Binding-site contacts:
Ligand atom C2' contacts residue ASP152 of chain 1.D at 3.8 Å.
Ligand atom O3C contacts residue HIS37 of chain 1.D at 3.1 Å (h-bond).
Ligand atom O1C contacts residue MG1 of chain 1.BA at 2.1 Å.
Ligand atom N2 contacts residue PHE241 of chain 1.D at 3.8 Å.
Ligand atom O3' contacts residue ARG41 of chain 1.D at 3.8 Å.
Ligand atom O3A contacts residue MG1 of chain 1.BA at 3.9 Å.
Ligand atom O3A contacts residue ARG41 of chain 1.D at 3.4 Å (salt-bridge).
Ligand atom O2A contacts residue TYR248 of chain 1.D at 3.6 Å.
Ligand atom O4' contacts residue VAL243 of chain 1.D at 3.8 Å.
Ligand atom C5 contacts residue TYR248 of chain 1.D at 3.5 Å (hydrophobic).
Ligand atom PC contacts residue HIS37 of chain 1.D at 3.8 Å.
Ligand atom N1 contacts residue TYR248 of chain 1.D at 3.6 Å.
Ligand atom C2 contacts residue TYR248 of chain 1.D at 3.7 Å (hydrophobic).
Ligand atom N2 contacts residue GLU250 of chain 1.D at 3.1 Å (salt-bridge).
Ligand atom O1A contacts residue TYR248 of chain 1.D at 2.9 Å (h-bond).
Ligand atom PA contacts residue TYR248 of chain 1.D at 3.6 Å.
Ligand atom PB contacts residue MG1 of chain 1.BA at 3.7 Å.
Ligand atom C6 contacts residue TYR248 of chain 1.D at 3.6 Å (hydrophobic).
Ligand atom C6 contacts residue GLU250 of chain 1.D at 3.8 Å.
Ligand atom CM7 contacts residue SAH1 of chain 1.Z at 3.5 Å.
Ligand atom O2B contacts residue ARG70 of chain 1.D at 2.7 Å (salt-bridge).
Ligand atom O3C contacts residue ARG41 of chain 1.D at 3.1 Å (salt-bridge).
Ligand atom O3B contacts residue ARG70 of chain 1.D at 3.7 Å.
Ligand atom O1C contacts residue HIS37 of chain 1.D at 3.4 Å (h-bond).
Ligand atom N1 contacts residue TYR154 of chain 1.D at 3.5 Å.
Ligand atom O2' contacts residue TYR285 of chain 1.D at 3.0 Å (h-bond).
Ligand atom C6 contacts residue TYR154 of chain 1.D at 3.8 Å (hydrophobic).
Ligand atom N1 contacts residue GLU250 of chain 1.D at 2.8 Å (salt-bridge).
Ligand atom O2' contacts residue ASP152 of chain 1.D at 3.8 Å.
Ligand atom C4 contacts residue TYR248 of chain 1.D at 3.6 Å (hydrophobic).
Ligand atom O2A contacts residue ARG92 of chain 1.D at 3.2 Å (salt-bridge).
Ligand atom C2 contacts residue GLU250 of chain 1.D at 3.4 Å.
Ligand atom CM7 contacts residue TYR248 of chain 1.D at 3.8 Å (hydrophobic).
Ligand atom N3 contacts residue TYR248 of chain 1.D at 3.7 Å.
Ligand atom N7 contacts residue TYR248 of chain 1.D at 3.7 Å.
Ligand atom C2 contacts residue TYR154 of chain 1.D at 3.6 Å (hydrophobic).
Ligand atom O3B contacts residue ARG41 of chain 1.D at 3.7 Å.
Ligand atom O2' contacts residue ALA40 of chain 1.D at 3.8 Å.
Ligand atom O1B contacts residue MG1 of chain 1.BA at 2.8 Å.
Ligand atom PC contacts residue MG1 of chain 1.BA at 3.6 Å.

Sequence of chain 1.D:
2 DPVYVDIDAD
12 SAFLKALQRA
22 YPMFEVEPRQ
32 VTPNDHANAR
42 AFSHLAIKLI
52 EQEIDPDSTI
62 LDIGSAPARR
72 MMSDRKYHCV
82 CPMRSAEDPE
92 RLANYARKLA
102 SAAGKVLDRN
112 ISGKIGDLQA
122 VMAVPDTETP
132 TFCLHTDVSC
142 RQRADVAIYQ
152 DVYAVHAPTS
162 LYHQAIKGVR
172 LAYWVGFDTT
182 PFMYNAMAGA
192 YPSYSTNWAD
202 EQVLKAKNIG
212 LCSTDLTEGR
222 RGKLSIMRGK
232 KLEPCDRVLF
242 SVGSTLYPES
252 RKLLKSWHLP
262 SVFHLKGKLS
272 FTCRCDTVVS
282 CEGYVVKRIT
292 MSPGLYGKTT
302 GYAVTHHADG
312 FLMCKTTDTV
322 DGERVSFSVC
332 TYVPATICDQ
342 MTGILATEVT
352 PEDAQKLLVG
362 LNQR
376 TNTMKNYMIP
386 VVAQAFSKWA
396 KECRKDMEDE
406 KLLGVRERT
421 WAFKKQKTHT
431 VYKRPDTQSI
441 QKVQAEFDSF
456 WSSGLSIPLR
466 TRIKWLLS

A small-molecule ligand and the protein it binds are described below.
Small molecule (SMILES): C[n+]1cn([C@@H]2O[C@H](CO[P](=O)(O)O[P](=O)(O)OP(=O)(O)O)[C@@H](O)[C@H]2O)c2nc(N)[nH]c(=O)c21

Sequence of chain 1.E:
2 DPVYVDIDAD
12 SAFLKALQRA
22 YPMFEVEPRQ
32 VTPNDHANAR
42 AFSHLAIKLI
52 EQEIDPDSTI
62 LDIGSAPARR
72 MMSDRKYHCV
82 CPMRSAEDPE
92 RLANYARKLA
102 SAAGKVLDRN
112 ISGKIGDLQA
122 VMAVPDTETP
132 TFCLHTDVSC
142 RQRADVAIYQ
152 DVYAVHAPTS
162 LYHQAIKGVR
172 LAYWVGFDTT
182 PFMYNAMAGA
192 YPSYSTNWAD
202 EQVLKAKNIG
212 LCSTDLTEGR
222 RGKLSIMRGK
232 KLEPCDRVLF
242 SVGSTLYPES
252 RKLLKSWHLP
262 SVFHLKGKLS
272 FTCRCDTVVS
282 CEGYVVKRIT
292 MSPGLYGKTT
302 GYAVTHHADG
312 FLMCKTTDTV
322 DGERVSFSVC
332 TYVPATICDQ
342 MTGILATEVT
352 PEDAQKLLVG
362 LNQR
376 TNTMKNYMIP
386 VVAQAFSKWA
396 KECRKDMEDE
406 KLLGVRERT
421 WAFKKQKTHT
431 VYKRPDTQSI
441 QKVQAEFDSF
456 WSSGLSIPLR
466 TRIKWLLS